Sequence of chain 1.B:
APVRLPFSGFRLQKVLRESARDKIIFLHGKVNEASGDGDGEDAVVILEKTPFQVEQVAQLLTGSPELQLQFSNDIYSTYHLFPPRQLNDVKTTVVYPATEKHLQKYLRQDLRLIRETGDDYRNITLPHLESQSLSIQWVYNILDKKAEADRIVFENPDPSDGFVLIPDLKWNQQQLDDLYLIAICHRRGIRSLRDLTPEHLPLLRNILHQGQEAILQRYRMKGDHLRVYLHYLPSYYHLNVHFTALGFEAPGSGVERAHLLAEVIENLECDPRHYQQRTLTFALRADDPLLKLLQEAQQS

Binding-site contacts:
Ligand atom P1 contacts residue ASN277 of chain 1.B at 3.5 Å.
Ligand atom O15 contacts residue ASN277 of chain 1.B at 3.1 Å (h-bond).
Ligand atom O22 contacts residue ARG294 of chain 1.B at 2.5 Å (salt-bridge).
Ligand atom C3A contacts residue LYS207 of chain 1.B at 3.5 Å.
Ligand atom O22 contacts residue SER272 of chain 1.B at 2.6 Å (h-bond).
Ligand atom C4 contacts residue LEU206 of chain 1.B at 3.4 Å (hydrophobic).
Ligand atom N2 contacts residue GLU185 of chain 1.B at 3.0 Å (salt-bridge).
Ligand atom O31 contacts residue SER272 of chain 1.B at 2.9 Å (h-bond).
Ligand atom O3A contacts residue ASP205 of chain 1.B at 2.5 Å (salt-bridge).
Ligand atom O12 contacts residue SER272 of chain 1.B at 3.0 Å (h-bond).
Ligand atom O4A contacts residue TRP175 of chain 1.B at 3.4 Å.
Ligand atom O12 contacts residue TYR273 of chain 1.B at 3.2 Å (h-bond).
Ligand atom O11 contacts residue HIS268 of chain 1.B at 2.5 Å (h-bond).
Ligand atom N3 contacts residue LEU206 of chain 1.B at 3.1 Å (h-bond).
Ligand atom N1C contacts residue ILE83 of chain 1.B at 3.3 Å.
Ligand atom C6 contacts residue TRP175 of chain 1.B at 3.2 Å (hydrophobic).
Ligand atom O6 contacts residue GLU185 of chain 1.B at 3.5 Å (salt-bridge).
Ligand atom N2 contacts residue PRO204 of chain 1.B at 3.0 Å (h-bond).
Ligand atom O3A contacts residue LYS207 of chain 1.B at 3.0 Å (salt-bridge).
Ligand atom N6C contacts residue LEU206 of chain 1.B at 3.5 Å.
Ligand atom C7 contacts residue TYR113 of chain 1.A at 3.3 Å (hydrophobic).
Ligand atom O3A contacts residue HIS279 of chain 1.B at 3.3 Å.
Ligand atom O2A contacts residue LYS207 of chain 1.B at 3.2 Å.
Ligand atom O11 contacts residue HIS279 of chain 1.B at 3.2 Å (h-bond).
Ligand atom C5 contacts residue TRP175 of chain 1.B at 3.4 Å (hydrophobic).
Ligand atom O21 contacts residue HIS268 of chain 1.B at 3.0 Å.
Ligand atom C1A contacts residue ASP205 of chain 1.B at 3.1 Å.
Ligand atom O15 contacts residue HIS279 of chain 1.B at 3.1 Å.
Ligand atom N1 contacts residue GLU185 of chain 1.B at 2.7 Å (salt-bridge).
Ligand atom C4 contacts residue TRP175 of chain 1.B at 3.5 Å (hydrophobic).
Ligand atom O2A contacts residue ASP205 of chain 1.B at 2.6 Å (salt-bridge).
Ligand atom O13 contacts residue SER272 of chain 1.B at 3.2 Å (h-bond).
Ligand atom P2 contacts residue ARG294 of chain 1.B at 3.4 Å.
Ligand atom O33 contacts residue LYS207 of chain 1.B at 3.5 Å.
Ligand atom N6C contacts residue THR130 of chain 1.B at 3.2 Å (h-bond).
Ligand atom N7 contacts residue TRP175 of chain 1.B at 3.5 Å.
Ligand atom O12 contacts residue ASN277 of chain 1.B at 3.4 Å (h-bond).
Ligand atom C3A contacts residue ASP205 of chain 1.B at 3.4 Å.
Ligand atom O6 contacts residue TRP175 of chain 1.B at 3.4 Å.
Ligand atom O21 contacts residue LYS207 of chain 1.B at 2.9 Å (salt-bridge).

Sequence of chain 1.A:
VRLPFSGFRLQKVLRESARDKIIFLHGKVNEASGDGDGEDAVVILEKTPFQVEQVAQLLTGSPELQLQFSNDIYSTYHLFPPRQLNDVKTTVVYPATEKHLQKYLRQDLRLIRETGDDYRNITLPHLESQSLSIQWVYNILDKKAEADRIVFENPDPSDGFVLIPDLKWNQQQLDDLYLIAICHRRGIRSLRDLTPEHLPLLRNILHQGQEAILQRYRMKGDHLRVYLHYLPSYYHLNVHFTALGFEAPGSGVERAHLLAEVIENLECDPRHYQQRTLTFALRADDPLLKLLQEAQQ

A small-molecule ligand and the protein it binds are described below.
Small molecule (SMILES): C[n+]1cn([C@@H]2O[C@H](CO[P](=O)(O)O[P](=O)(O)O[P](=O)(O)OC[C@H]3O[C@@H](n4cnc5c(N)ncnc54)[C@H](O)[C@@H]3O)[C@@H](O)[C@H]2O)c2nc(N)[nH]c(=O)c21